Binding-site contacts:
Ligand atom C4 contacts residue ARG18 of chain 1.C at 3.7 Å.
Ligand atom O1B contacts residue ILE45 of chain 1.C at 3.1 Å (h-bond).
Ligand atom C5 contacts residue ARG18 of chain 1.C at 3.0 Å.
Ligand atom O2G contacts residue GLN92 of chain 1.C at 2.7 Å (h-bond).
Ligand atom O2B contacts residue THR48 of chain 1.C at 3.0 Å (h-bond).
Ligand atom O3' contacts residue ARG21 of chain 1.C at 3.7 Å.
Ligand atom PB contacts residue GLY46 of chain 1.C at 3.8 Å.
Ligand atom O3A contacts residue THR48 of chain 1.C at 3.7 Å.
Ligand atom C6 contacts residue ARG18 of chain 1.C at 2.6 Å.
Ligand atom C4' contacts residue GLY46 of chain 1.C at 3.7 Å.
Ligand atom N7 contacts residue ARG18 of chain 1.C at 3.2 Å.
Ligand atom O2A contacts residue THR48 of chain 1.C at 4.0 Å.
Ligand atom N3B contacts residue LYS47 of chain 1.C at 3.0 Å (salt-bridge).
Ligand atom O2A contacts residue THR49 of chain 1.C at 3.7 Å.
Ligand atom C2 contacts residue ARG21 of chain 1.C at 4.0 Å.
Ligand atom O2B contacts residue LYS47 of chain 1.C at 2.5 Å (salt-bridge).
Ligand atom O2' contacts residue ILE23 of chain 1.C at 3.9 Å.
Ligand atom N6 contacts residue ARG18 of chain 1.C at 2.3 Å (salt-bridge).
Ligand atom PB contacts residue GLY44 of chain 1.C at 3.9 Å.
Ligand atom C5' contacts residue ILE45 of chain 1.C at 4.0 Å (hydrophobic).
Ligand atom C5' contacts residue GLY46 of chain 1.C at 2.4 Å.
Ligand atom O2B contacts residue GLY46 of chain 1.C at 3.3 Å (h-bond).
Ligand atom PB contacts residue LYS47 of chain 1.C at 3.8 Å.
Ligand atom O5' contacts residue GLY46 of chain 1.C at 3.2 Å.
Ligand atom C8 contacts residue ARG18 of chain 1.C at 4.0 Å.
Ligand atom O4' contacts residue THR49 of chain 1.C at 3.9 Å.
Ligand atom O2G contacts residue GLU170 of chain 1.C at 3.3 Å (salt-bridge).
Ligand atom N3B contacts residue THR48 of chain 1.C at 4.0 Å.
Ligand atom O1G contacts residue GLU170 of chain 1.C at 3.6 Å.
Ligand atom O2G contacts residue THR48 of chain 1.C at 3.7 Å.
Ligand atom N3 contacts residue ARG21 of chain 1.C at 3.9 Å.
Ligand atom C4' contacts residue ILE23 of chain 1.C at 4.0 Å (hydrophobic).
Ligand atom PG contacts residue GLU170 of chain 1.C at 3.9 Å.
Ligand atom N3B contacts residue GLU170 of chain 1.C at 3.5 Å (salt-bridge).
Ligand atom O1B contacts residue GLY46 of chain 1.C at 3.4 Å (h-bond).
Ligand atom O1B contacts residue GLY44 of chain 1.C at 2.5 Å.
Ligand atom O2' contacts residue ARG21 of chain 1.C at 3.3 Å (salt-bridge).
Ligand atom N1 contacts residue ARG18 of chain 1.C at 3.5 Å (salt-bridge).
Ligand atom O1G contacts residue SER43 of chain 1.C at 3.8 Å.
Ligand atom O3' contacts residue ILE23 of chain 1.C at 3.4 Å.

This small molecule binds to this protein.
Small molecule (SMILES): Nc1ncnc2c1ncn2[C@@H]1O[C@H](CO[P](=O)(O)O[P](=O)(O)NP(=O)(O)O)[C@@H](O)[C@H]1O

Sequence of chain 1.C:
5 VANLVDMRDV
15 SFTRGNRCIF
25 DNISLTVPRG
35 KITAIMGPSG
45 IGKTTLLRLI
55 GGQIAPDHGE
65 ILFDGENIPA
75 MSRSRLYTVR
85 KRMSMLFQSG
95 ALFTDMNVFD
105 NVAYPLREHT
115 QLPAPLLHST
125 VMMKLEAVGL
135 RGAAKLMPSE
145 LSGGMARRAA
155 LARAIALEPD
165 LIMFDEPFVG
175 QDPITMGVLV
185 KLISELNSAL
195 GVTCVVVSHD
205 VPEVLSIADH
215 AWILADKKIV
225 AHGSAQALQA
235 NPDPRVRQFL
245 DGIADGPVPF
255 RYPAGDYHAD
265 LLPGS